Binding-site contacts:
Ligand atom C contacts residue TYR13 of chain 1.A at 3.1 Å (hydrophobic).
Ligand atom O contacts residue ALA50 of chain 1.A at 2.7 Å.
Ligand atom N contacts residue VAL18 of chain 1.A at 3.0 Å.
Ligand atom CD contacts residue LYS14 of chain 1.A at 3.7 Å.
Ligand atom CD1 contacts residue LYS14 of chain 1.A at 3.2 Å.
Ligand atom CA contacts residue GLU53 of chain 1.A at 3.6 Å.
Ligand atom N contacts residue CYS71 of chain 1.A at 4.1 Å.
Ligand atom CA contacts residue LYS49 of chain 1.A at 4.0 Å.
Ligand atom SG contacts residue GLU53 of chain 1.A at 3.3 Å (salt-bridge).
Ligand atom CD1 contacts residue TYR13 of chain 1.A at 3.9 Å (hydrophobic).
Ligand atom O contacts residue LYS14 of chain 1.A at 2.6 Å.
Ligand atom C contacts residue LYS14 of chain 1.A at 3.7 Å.
Ligand atom SG contacts residue CYS71 of chain 1.A at 2.0 Å (h-bond).
Ligand atom CB contacts residue GLU53 of chain 1.A at 3.5 Å.
Ligand atom C contacts residue VAL18 of chain 1.A at 3.4 Å (hydrophobic).
Ligand atom CD1 contacts residue LYS12 of chain 1.A at 3.8 Å.
Ligand atom N contacts residue TYR13 of chain 1.A at 3.8 Å.
Ligand atom N contacts residue ALA50 of chain 1.A at 3.9 Å.
Ligand atom NE contacts residue SER16 of chain 1.A at 3.7 Å.
Ligand atom O contacts residue VAL18 of chain 1.A at 3.3 Å.
Ligand atom CA contacts residue TYR13 of chain 1.A at 3.3 Å (hydrophobic).
Ligand atom CA contacts residue VAL18 of chain 1.A at 3.5 Å (hydrophobic).
Ligand atom CD contacts residue SER16 of chain 1.A at 3.9 Å.
Ligand atom CB contacts residue ALA50 of chain 1.A at 3.8 Å (hydrophobic).
Ligand atom CB contacts residue LYS14 of chain 1.A at 4.1 Å.
Ligand atom C contacts residue VAL18 of chain 1.A at 3.9 Å (hydrophobic).
Ligand atom C contacts residue ALA50 of chain 1.A at 3.3 Å (hydrophobic).
Ligand atom C contacts residue VAL18 of chain 1.A at 3.8 Å (hydrophobic).
Ligand atom CA contacts residue VAL18 of chain 1.A at 3.5 Å (hydrophobic).
Ligand atom CA contacts residue LYS14 of chain 1.A at 4.0 Å.
Ligand atom CB contacts residue CYS71 of chain 1.A at 3.0 Å (hydrophobic).
Ligand atom O contacts residue VAL18 of chain 1.A at 2.7 Å.
Ligand atom N contacts residue GLU53 of chain 1.A at 3.5 Å.
Ligand atom CG contacts residue LYS14 of chain 1.A at 3.9 Å.
Ligand atom CA contacts residue ALA50 of chain 1.A at 3.1 Å (hydrophobic).
Ligand atom O contacts residue TYR13 of chain 1.A at 2.7 Å.
Ligand atom CA contacts residue CYS71 of chain 1.A at 4.1 Å (hydrophobic).
Ligand atom N contacts residue LYS49 of chain 1.A at 3.9 Å.
Ligand atom SG contacts residue TYR13 of chain 1.A at 3.8 Å.
Ligand atom CB contacts residue TYR13 of chain 1.A at 2.7 Å (hydrophobic).

Sequence of chain 1.A:
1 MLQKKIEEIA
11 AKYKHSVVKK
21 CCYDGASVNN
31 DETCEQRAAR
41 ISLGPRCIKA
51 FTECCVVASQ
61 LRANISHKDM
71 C

The protein below binds the small molecule below.
Small molecule (SMILES): CC(C)C[C@H](NC(=O)[C@@H]([NH3+])CS)C(=O)NCC(=O)N[C@H](CCCNC(N)=[NH2+])C(=O)O